Sequence of chain 4.B:
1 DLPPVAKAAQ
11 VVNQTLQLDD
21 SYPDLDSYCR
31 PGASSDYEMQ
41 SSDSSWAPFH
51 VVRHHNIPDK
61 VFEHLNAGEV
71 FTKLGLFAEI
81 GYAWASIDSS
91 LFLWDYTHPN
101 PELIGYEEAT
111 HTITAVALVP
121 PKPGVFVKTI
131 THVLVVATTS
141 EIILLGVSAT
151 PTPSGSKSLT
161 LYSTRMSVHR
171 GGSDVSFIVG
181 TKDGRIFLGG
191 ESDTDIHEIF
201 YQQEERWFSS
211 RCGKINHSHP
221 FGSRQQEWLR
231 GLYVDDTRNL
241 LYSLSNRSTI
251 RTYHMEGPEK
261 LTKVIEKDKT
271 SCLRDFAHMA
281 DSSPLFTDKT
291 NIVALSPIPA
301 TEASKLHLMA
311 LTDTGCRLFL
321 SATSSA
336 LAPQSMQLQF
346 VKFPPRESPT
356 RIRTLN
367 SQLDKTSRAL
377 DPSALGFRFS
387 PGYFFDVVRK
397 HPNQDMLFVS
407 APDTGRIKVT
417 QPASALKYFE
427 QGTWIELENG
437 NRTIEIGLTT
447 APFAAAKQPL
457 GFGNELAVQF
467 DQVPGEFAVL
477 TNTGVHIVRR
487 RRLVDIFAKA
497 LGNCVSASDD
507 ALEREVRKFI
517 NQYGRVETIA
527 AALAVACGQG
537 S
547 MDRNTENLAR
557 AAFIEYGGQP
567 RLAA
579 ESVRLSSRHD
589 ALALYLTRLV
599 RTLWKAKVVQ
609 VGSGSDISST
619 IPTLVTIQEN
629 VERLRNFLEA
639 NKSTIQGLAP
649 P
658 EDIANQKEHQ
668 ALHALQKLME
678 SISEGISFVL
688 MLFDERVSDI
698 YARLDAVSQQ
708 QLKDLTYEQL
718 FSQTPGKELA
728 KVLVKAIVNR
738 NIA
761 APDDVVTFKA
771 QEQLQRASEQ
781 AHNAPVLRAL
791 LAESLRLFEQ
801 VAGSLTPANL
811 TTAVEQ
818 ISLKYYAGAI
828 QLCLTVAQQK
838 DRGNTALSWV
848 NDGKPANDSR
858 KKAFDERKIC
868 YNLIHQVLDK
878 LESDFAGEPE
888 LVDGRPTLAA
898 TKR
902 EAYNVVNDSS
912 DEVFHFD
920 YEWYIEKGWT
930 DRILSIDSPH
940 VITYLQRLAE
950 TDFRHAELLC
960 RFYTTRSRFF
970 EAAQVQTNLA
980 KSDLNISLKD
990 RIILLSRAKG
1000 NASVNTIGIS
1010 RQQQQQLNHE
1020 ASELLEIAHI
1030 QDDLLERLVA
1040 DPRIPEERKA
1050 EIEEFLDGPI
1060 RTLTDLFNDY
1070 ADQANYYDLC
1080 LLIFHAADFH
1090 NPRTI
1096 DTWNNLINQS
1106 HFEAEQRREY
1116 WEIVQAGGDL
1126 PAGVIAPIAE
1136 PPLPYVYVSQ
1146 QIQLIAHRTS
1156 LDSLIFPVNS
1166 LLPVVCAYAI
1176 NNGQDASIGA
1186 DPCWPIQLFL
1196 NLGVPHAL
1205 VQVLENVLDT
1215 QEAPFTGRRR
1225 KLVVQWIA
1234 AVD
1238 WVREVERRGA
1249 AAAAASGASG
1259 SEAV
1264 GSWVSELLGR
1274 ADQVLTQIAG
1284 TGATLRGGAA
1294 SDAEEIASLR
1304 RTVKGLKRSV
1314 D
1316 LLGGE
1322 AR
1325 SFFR

Sequence of chain 4.E:
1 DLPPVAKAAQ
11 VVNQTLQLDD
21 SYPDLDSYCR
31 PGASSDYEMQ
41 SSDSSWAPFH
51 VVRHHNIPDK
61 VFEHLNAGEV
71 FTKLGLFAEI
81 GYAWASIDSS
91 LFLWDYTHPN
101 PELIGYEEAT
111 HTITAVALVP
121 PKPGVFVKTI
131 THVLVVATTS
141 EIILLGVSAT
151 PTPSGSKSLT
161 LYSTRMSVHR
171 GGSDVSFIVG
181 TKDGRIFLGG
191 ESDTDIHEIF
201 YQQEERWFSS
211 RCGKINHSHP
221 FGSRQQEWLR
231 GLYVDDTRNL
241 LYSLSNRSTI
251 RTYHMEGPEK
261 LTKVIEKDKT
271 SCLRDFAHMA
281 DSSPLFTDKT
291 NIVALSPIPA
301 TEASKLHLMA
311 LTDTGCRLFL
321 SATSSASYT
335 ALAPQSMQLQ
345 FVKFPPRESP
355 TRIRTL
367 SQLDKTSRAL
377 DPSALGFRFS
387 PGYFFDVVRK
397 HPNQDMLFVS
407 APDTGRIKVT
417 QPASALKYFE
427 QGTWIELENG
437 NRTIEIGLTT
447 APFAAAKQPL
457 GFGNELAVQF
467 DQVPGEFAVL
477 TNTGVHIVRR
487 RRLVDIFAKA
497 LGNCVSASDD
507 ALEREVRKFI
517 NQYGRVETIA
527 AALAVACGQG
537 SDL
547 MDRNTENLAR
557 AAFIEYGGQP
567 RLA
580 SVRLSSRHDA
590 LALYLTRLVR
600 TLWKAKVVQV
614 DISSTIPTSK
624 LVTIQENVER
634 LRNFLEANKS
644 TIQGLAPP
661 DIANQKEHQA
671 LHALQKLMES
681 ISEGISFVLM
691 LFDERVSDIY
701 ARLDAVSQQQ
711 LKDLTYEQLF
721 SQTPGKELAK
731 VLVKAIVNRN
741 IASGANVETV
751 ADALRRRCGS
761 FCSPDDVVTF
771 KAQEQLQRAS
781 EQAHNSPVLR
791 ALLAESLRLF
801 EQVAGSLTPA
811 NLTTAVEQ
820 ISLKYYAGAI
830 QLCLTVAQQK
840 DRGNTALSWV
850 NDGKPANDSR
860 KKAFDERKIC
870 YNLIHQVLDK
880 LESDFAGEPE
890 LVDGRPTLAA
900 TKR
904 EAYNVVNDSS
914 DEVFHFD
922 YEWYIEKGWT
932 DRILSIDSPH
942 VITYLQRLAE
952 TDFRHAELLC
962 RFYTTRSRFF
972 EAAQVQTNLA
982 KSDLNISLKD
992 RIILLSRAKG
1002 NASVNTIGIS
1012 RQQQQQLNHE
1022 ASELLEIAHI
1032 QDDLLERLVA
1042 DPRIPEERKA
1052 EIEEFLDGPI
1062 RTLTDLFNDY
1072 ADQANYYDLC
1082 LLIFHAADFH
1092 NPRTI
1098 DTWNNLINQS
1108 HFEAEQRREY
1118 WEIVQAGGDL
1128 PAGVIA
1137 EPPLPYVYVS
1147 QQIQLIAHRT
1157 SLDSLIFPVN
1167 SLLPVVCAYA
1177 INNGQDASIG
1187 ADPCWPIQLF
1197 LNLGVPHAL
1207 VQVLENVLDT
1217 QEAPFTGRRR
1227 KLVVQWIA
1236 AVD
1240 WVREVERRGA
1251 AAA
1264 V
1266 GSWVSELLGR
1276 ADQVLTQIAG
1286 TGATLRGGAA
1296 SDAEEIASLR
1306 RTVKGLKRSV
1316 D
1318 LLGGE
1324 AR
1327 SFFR

Binding-site contacts:
Ligand atom N contacts residue SER158 of chain 4.E at 1.1 Å (h-bond).
Ligand atom CA contacts residue TYR82 of chain 4.E at 1.5 Å (hydrophobic).
Ligand atom CA contacts residue LEU91 of chain 4.E at 0.7 Å (hydrophobic).
Ligand atom CB contacts residue VAL116 of chain 4.E at 0.5 Å (hydrophobic).
Ligand atom CG contacts residue PHE92 of chain 4.E at 1.1 Å (hydrophobic).
Ligand atom CA contacts residue LEU93 of chain 4.E at 1.2 Å (hydrophobic).
Ligand atom ND2 contacts residue SER156 of chain 4.E at 0.9 Å (h-bond).
Ligand atom O contacts residue SER158 of chain 4.E at 1.2 Å.
Ligand atom N contacts residue LEU93 of chain 4.E at 0.8 Å.
Ligand atom OG contacts residue VAL116 of chain 4.E at 1.2 Å.
Ligand atom CD1 contacts residue PHE92 of chain 4.E at 0.9 Å (hydrophobic).
Ligand atom CD contacts residue VAL116 of chain 4.E at 1.2 Å (hydrophobic).
Ligand atom CA contacts residue TRP84 of chain 4.E at 1.3 Å (hydrophobic).
Ligand atom CZ contacts residue TYR106 of chain 4.E at 0.8 Å (hydrophobic).
Ligand atom N contacts residue SER158 of chain 4.E at 0.7 Å (h-bond).
Ligand atom CG contacts residue GLY75 of chain 4.E at 1.4 Å.
Ligand atom OD1 contacts residue THR150 of chain 4.E at 0.7 Å (h-bond).
Ligand atom N contacts residue LEU91 of chain 4.E at 1.5 Å.
Ligand atom C contacts residue LEU91 of chain 4.E at 1.1 Å (hydrophobic).
Ligand atom C contacts residue SER158 of chain 4.E at 1.1 Å.
Ligand atom O contacts residue ALA149 of chain 4.E at 0.7 Å.
Ligand atom CB contacts residue THR1061 of chain 4.B at 1.0 Å.
Ligand atom N contacts residue VAL116 of chain 4.E at 1.5 Å.
Ligand atom O contacts residue SER158 of chain 4.E at 1.4 Å (h-bond).
Ligand atom CG contacts residue LYS157 of chain 4.E at 0.9 Å.
Ligand atom C contacts residue SER158 of chain 4.E at 1.4 Å.
Ligand atom C contacts residue TRP84 of chain 4.E at 1.1 Å (hydrophobic).
Ligand atom SD contacts residue LYS157 of chain 4.E at 1.4 Å.
Ligand atom CE1 contacts residue TYR106 of chain 4.E at 1.5 Å (hydrophobic).
Ligand atom CB contacts residue THR150 of chain 4.E at 1.2 Å.
Ligand atom CB contacts residue LEU93 of chain 4.E at 1.3 Å (hydrophobic).
Ligand atom C contacts residue THR1063 of chain 4.B at 1.4 Å.
Ligand atom CA contacts residue VAL116 of chain 4.E at 1.4 Å (hydrophobic).
Ligand atom CA contacts residue LEU93 of chain 4.E at 1.4 Å (hydrophobic).
Ligand atom CG contacts residue THR150 of chain 4.E at 1.2 Å.
Ligand atom CG contacts residue THR1061 of chain 4.B at 1.1 Å.
Ligand atom CG2 contacts residue TYR82 of chain 4.E at 0.9 Å (hydrophobic).
Ligand atom N contacts residue TRP84 of chain 4.E at 1.4 Å.
Ligand atom CB contacts residue LYS157 of chain 4.E at 1.2 Å.
Ligand atom C contacts residue LEU93 of chain 4.E at 1.3 Å (hydrophobic).

A protein and the small-molecule ligand that binds it are described below.
Small molecule (SMILES): CC[C@H](C)[C@H](NC(=O)[C@@H](NC(=O)[C@H](CC(C)C)NC(=O)[C@H](CCCCN)NC(=O)[C@H](CCCCN)NC(=O)[C@@H](N)CC1=NC=NC1)C(C)C)C(=O)N[C@@H](CC(N)=O)C(=O)N[C@@H](CCCCN)C(=O)N[C@@H](CC(=O)O)C(=O)N[C@@H](CCSC)C(=O)N[C@@H](CCCN=C(N)N)C(=O)N[C@H](C(=O)N[C@@H](CC(=O)O)C(=O)N[C@@H](CC(C)C)C(=O)N[C@@H](Cc1ccccc1)C(=O)N[C@@H](CO)C(=O)N1CCC[C@H]1C(=O)N1CCC[C@H]1C(=O)N[C@H](C=O)CC(N)=O)[C@@H](C)O